Sequence of chain 1.F:
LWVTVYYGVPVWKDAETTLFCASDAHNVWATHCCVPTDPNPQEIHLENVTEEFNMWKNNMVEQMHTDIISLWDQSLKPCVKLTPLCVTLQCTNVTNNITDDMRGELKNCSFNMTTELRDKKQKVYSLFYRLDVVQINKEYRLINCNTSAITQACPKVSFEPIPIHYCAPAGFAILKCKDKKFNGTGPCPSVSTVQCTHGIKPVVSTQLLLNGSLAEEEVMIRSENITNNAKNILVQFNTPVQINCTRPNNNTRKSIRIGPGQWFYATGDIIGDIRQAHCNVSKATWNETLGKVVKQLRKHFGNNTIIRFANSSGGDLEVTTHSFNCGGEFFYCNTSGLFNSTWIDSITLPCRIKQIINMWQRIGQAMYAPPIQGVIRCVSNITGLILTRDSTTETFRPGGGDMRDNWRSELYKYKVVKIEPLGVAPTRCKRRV

Binding-site contacts:
Ligand atom C3 contacts residue ASN448 of chain 1.F at 3.9 Å.
Ligand atom O5 contacts residue ASN448 of chain 1.F at 2.5 Å (h-bond).
Ligand atom C7 contacts residue ASN448 of chain 1.F at 3.5 Å.
Ligand atom C7 contacts residue ASN264 of chain 1.F at 4.1 Å.
Ligand atom C2 contacts residue ASN448 of chain 1.F at 2.5 Å.
Ligand atom O6 contacts residue LEU267 of chain 1.F at 4.5 Å.
Ligand atom O5 contacts residue PRO293 of chain 1.F at 3.7 Å.
Ligand atom C4 contacts residue ASN448 of chain 1.F at 4.4 Å.
Ligand atom C8 contacts residue ASN448 of chain 1.F at 4.1 Å.
Ligand atom C1 contacts residue PRO293 of chain 1.F at 4.3 Å (hydrophobic).
Ligand atom C8 contacts residue NAG1 of chain 1.AA at 3.2 Å.
Ligand atom C1 contacts residue ASN448 of chain 1.F at 1.5 Å.
Ligand atom C8 contacts residue ASN264 of chain 1.F at 3.4 Å.
Ligand atom N2 contacts residue ASN448 of chain 1.F at 2.9 Å (h-bond).
Ligand atom C5 contacts residue ASN448 of chain 1.F at 3.8 Å.
Ligand atom O7 contacts residue ASN264 of chain 1.F at 4.2 Å.
Ligand atom C6 contacts residue PRO293 of chain 1.F at 4.5 Å (hydrophobic).
Ligand atom O7 contacts residue ASN448 of chain 1.F at 3.7 Å.

This small molecule binds to this protein.
Small molecule (SMILES): CC(=O)N[C@H]1[C@H](O[C@H]2[C@H](O)[C@@H](NC(C)=O)CO[C@@H]2CO)O[C@H](CO)[C@@H](O)[C@@H]1O